The small molecule below binds the protein below.
Small molecule (SMILES): Nc1ncnc2c([C@@H]3O[C@H](CO)[C@@H](O)[C@H]3O)n[nH]c12

Sequence of chain 1.C:
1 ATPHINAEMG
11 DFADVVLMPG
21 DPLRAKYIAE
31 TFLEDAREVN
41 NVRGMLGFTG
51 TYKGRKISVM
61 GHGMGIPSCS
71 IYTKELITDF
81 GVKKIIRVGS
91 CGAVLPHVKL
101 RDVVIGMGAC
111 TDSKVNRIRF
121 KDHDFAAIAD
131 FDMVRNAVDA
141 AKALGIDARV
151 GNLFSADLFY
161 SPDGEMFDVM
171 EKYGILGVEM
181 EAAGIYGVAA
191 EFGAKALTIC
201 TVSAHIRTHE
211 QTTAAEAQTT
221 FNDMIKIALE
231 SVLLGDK

Binding-site contacts:
Ligand atom C2 contacts residue PHE159 of chain 1.A at 3.5 Å (hydrophobic).
Ligand atom O5' contacts residue HIS4 of chain 1.C at 2.6 Å (h-bond).
Ligand atom C1' contacts residue PO41 of chain 1.D at 3.0 Å.
Ligand atom O2' contacts residue MET180 of chain 1.A at 2.8 Å (h-bond).
Ligand atom N3 contacts residue MET180 of chain 1.A at 3.5 Å.
Ligand atom C6 contacts residue PHE159 of chain 1.A at 3.6 Å (hydrophobic).
Ligand atom O4' contacts residue SER90 of chain 1.A at 3.2 Å (h-bond).
Ligand atom C3' contacts residue GLU181 of chain 1.A at 3.4 Å.
Ligand atom N8 contacts residue SER203 of chain 1.A at 3.6 Å (h-bond).
Ligand atom O4' contacts residue ARG43 of chain 1.C at 3.4 Å (salt-bridge).
Ligand atom N1 contacts residue VAL178 of chain 1.A at 3.4 Å (h-bond).
Ligand atom N8 contacts residue CYS91 of chain 1.A at 3.6 Å (h-bond).
Ligand atom C6 contacts residue VAL178 of chain 1.A at 3.5 Å (hydrophobic).
Ligand atom C5 contacts residue GLY92 of chain 1.A at 3.7 Å.
Ligand atom O2' contacts residue GLU181 of chain 1.A at 2.6 Å (salt-bridge).
Ligand atom O2' contacts residue GLU179 of chain 1.A at 3.3 Å.
Ligand atom N7 contacts residue CYS91 of chain 1.A at 3.5 Å.
Ligand atom N6 contacts residue GLY92 of chain 1.A at 3.3 Å.
Ligand atom O2' contacts residue PO41 of chain 1.D at 3.1 Å (h-bond).
Ligand atom O5' contacts residue PHE159 of chain 1.A at 3.6 Å.
Ligand atom C2 contacts residue VAL178 of chain 1.A at 3.5 Å (hydrophobic).
Ligand atom C1' contacts residue SER90 of chain 1.A at 3.3 Å.
Ligand atom C5' contacts residue HIS4 of chain 1.C at 3.3 Å.
Ligand atom O3' contacts residue PO41 of chain 1.D at 2.6 Å (h-bond).
Ligand atom N3 contacts residue VAL178 of chain 1.A at 3.6 Å (h-bond).
Ligand atom C6 contacts residue GLY92 of chain 1.A at 3.6 Å.
Ligand atom O4' contacts residue PO41 of chain 1.D at 3.3 Å (h-bond).
Ligand atom C4 contacts residue VAL178 of chain 1.A at 3.7 Å (hydrophobic).
Ligand atom N8 contacts residue SER90 of chain 1.A at 2.7 Å (h-bond).
Ligand atom N3 contacts residue GLU179 of chain 1.A at 3.5 Å.
Ligand atom C4' contacts residue PO41 of chain 1.D at 3.4 Å.
Ligand atom O2' contacts residue ARG87 of chain 1.A at 3.1 Å (salt-bridge).
Ligand atom O3' contacts residue GLU181 of chain 1.A at 2.5 Å (salt-bridge).
Ligand atom C2' contacts residue MET180 of chain 1.A at 3.6 Å (hydrophobic).
Ligand atom C5' contacts residue MET64 of chain 1.A at 3.6 Å (hydrophobic).
Ligand atom C9 contacts residue SER90 of chain 1.A at 3.4 Å.
Ligand atom C2' contacts residue PO41 of chain 1.D at 3.5 Å.
Ligand atom C5 contacts residue VAL178 of chain 1.A at 3.6 Å (hydrophobic).
Ligand atom N7 contacts residue SER203 of chain 1.A at 3.5 Å (h-bond).
Ligand atom C3' contacts residue PO41 of chain 1.D at 3.5 Å.

Sequence of chain 1.A:
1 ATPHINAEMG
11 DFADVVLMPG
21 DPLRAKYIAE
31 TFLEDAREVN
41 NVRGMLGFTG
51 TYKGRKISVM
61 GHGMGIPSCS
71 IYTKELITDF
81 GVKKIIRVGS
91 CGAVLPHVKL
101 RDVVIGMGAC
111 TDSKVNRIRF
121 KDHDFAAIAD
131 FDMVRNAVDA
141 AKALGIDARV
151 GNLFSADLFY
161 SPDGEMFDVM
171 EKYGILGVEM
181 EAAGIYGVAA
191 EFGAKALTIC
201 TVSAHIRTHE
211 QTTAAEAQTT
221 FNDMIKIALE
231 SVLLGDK